Binding-site contacts:
Ligand atom O1 contacts residue LYS40 of chain 1.A at 3.2 Å (salt-bridge).
Ligand atom C26 contacts residue LEU82 of chain 1.A at 3.6 Å (hydrophobic).
Ligand atom N3 contacts residue MET87 of chain 1.A at 3.1 Å (h-bond).
Ligand atom C1 contacts residue PHE84 of chain 1.A at 3.6 Å (hydrophobic).
Ligand atom C25 contacts residue LYS40 of chain 1.A at 3.4 Å.
Ligand atom C29 contacts residue VAL156 of chain 1.A at 3.6 Å (hydrophobic).
Ligand atom C30 contacts residue MET152 of chain 1.A at 3.7 Å (hydrophobic).
Ligand atom N7 contacts residue GLU85 of chain 1.A at 2.8 Å (salt-bridge).
Ligand atom C11 contacts residue LEU138 of chain 1.A at 3.6 Å (hydrophobic).
Ligand atom C20 contacts residue ASP94 of chain 1.A at 3.1 Å.
Ligand atom O2 contacts residue CYS91 of chain 1.A at 2.8 Å (h-bond).
Ligand atom O2 contacts residue GLY90 of chain 1.A at 3.4 Å.
Ligand atom C9 contacts residue ALA38 of chain 1.A at 3.5 Å (hydrophobic).
Ligand atom C5 contacts residue SER20 of chain 1.A at 3.4 Å.
Ligand atom C28 contacts residue GLN22 of chain 1.A at 3.7 Å.
Ligand atom C26 contacts residue LYS40 of chain 1.A at 3.7 Å.
Ligand atom C30 contacts residue LYS40 of chain 1.A at 3.5 Å.
Ligand atom C25 contacts residue ASP149 of chain 1.A at 3.5 Å.
Ligand atom C8 contacts residue MET87 of chain 1.A at 3.4 Å (hydrophobic).
Ligand atom C1 contacts residue ASP149 of chain 1.A at 3.6 Å.
Ligand atom C20 contacts residue CYS91 of chain 1.A at 2.0 Å (hydrophobic).
Ligand atom C27 contacts residue PHE23 of chain 1.A at 3.5 Å (hydrophobic).
Ligand atom C19 contacts residue ASP94 of chain 1.A at 3.7 Å.
Ligand atom N4 contacts residue ILE18 of chain 1.A at 3.7 Å.
Ligand atom C22 contacts residue LYS40 of chain 1.A at 3.6 Å.
Ligand atom C30 contacts residue LEU82 of chain 1.A at 3.7 Å (hydrophobic).
Ligand atom C18 contacts residue LEU138 of chain 1.A at 3.7 Å (hydrophobic).
Ligand atom C29 contacts residue MET152 of chain 1.A at 3.3 Å (hydrophobic).
Ligand atom C15 contacts residue ASP149 of chain 1.A at 3.6 Å.
Ligand atom C22 contacts residue ASP149 of chain 1.A at 3.6 Å.
Ligand atom N1 contacts residue ASP149 of chain 1.A at 2.8 Å (salt-bridge).
Ligand atom C15 contacts residue PHE84 of chain 1.A at 3.5 Å (hydrophobic).
Ligand atom C2 contacts residue CYS91 of chain 1.A at 3.3 Å (hydrophobic).
Ligand atom C16 contacts residue PHE84 of chain 1.A at 3.5 Å (hydrophobic).
Ligand atom C19 contacts residue CYS91 of chain 1.A at 2.8 Å (hydrophobic).
Ligand atom C9 contacts residue LEU138 of chain 1.A at 3.6 Å (hydrophobic).
Ligand atom N3 contacts residue ALA38 of chain 1.A at 3.7 Å.
Ligand atom C23 contacts residue ILE42 of chain 1.A at 3.6 Å (hydrophobic).
Ligand atom C16 contacts residue ASP149 of chain 1.A at 3.2 Å.
Ligand atom N7 contacts residue ALA38 of chain 1.A at 3.5 Å.

Sequence of chain 1.A:
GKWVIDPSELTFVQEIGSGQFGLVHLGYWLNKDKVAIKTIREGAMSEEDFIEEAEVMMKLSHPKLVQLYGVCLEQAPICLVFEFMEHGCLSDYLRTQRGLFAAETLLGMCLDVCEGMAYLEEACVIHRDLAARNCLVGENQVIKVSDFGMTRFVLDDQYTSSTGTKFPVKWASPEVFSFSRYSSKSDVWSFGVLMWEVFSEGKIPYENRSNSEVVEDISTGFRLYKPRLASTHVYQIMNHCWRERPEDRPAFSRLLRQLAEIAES

This protein binds this small molecule.
Small molecule (SMILES): C=CC(=O)N1CCC[C@@H](n2nc(-c3cccc(C(=O)Nc4cccc(C(C)(C)C)c4)c3)c3c(N)ncnc32)C1